This small molecule binds to this protein.
Small molecule (SMILES): N#Cc1cnn2c(NC3CC3)cc(-c3sccc3-c3ccc(=O)[nH]c3)nc12

Binding-site contacts:
Ligand atom C18 contacts residue LEU45 of chain 1.A at 3.9 Å (hydrophobic).
Ligand atom C12 contacts residue VAL66 of chain 1.A at 3.8 Å (hydrophobic).
Ligand atom C8 contacts residue VAL53 of chain 1.A at 3.9 Å (hydrophobic).
Ligand atom C17 contacts residue HIS115 of chain 1.A at 3.7 Å.
Ligand atom C14 contacts residue VAL66 of chain 1.A at 3.9 Å (hydrophobic).
Ligand atom C2 contacts residue ASP175 of chain 1.A at 3.7 Å.
Ligand atom C2 contacts residue LYS68 of chain 1.A at 3.7 Å.
Ligand atom C14 contacts residue VAL116 of chain 1.A at 3.6 Å (hydrophobic).
Ligand atom N contacts residue ASP175 of chain 1.A at 3.0 Å (salt-bridge).
Ligand atom N1 contacts residue MET163 of chain 1.A at 3.8 Å.
Ligand atom C10 contacts residue MET163 of chain 1.A at 3.9 Å (hydrophobic).
Ligand atom C14 contacts residue ILE95 of chain 1.A at 3.8 Å (hydrophobic).
Ligand atom N2 contacts residue ILE174 of chain 1.A at 3.7 Å.
Ligand atom N4 contacts residue ILE174 of chain 1.A at 3.8 Å.
Ligand atom C11 contacts residue VAL116 of chain 1.A at 3.9 Å (hydrophobic).
Ligand atom S contacts residue LEU45 of chain 1.A at 3.9 Å.
Ligand atom C17 contacts residue VAL116 of chain 1.A at 3.4 Å (hydrophobic).
Ligand atom C contacts residue VAL53 of chain 1.A at 3.6 Å (hydrophobic).
Ligand atom C15 contacts residue ILE95 of chain 1.A at 3.9 Å (hydrophobic).
Ligand atom C15 contacts residue ILE174 of chain 1.A at 3.8 Å (hydrophobic).
Ligand atom N4 contacts residue ILE95 of chain 1.A at 3.6 Å.
Ligand atom C11 contacts residue MET163 of chain 1.A at 3.6 Å (hydrophobic).
Ligand atom C3 contacts residue ILE174 of chain 1.A at 3.7 Å (hydrophobic).
Ligand atom C16 contacts residue VAL116 of chain 1.A at 3.5 Å (hydrophobic).
Ligand atom N3 contacts residue VAL66 of chain 1.A at 3.7 Å.
Ligand atom C14 contacts residue GLU114 of chain 1.A at 3.2 Å.
Ligand atom N4 contacts residue PHE113 of chain 1.A at 3.5 Å.
Ligand atom C17 contacts residue ASN118 of chain 1.A at 3.6 Å.
Ligand atom N2 contacts residue VAL66 of chain 1.A at 3.7 Å.
Ligand atom C16 contacts residue ASN118 of chain 1.A at 3.8 Å.
Ligand atom N5 contacts residue VAL116 of chain 1.A at 2.8 Å (h-bond).
Ligand atom C6 contacts residue VAL53 of chain 1.A at 3.7 Å (hydrophobic).
Ligand atom N contacts residue ILE174 of chain 1.A at 3.7 Å.
Ligand atom N3 contacts residue VAL116 of chain 1.A at 3.1 Å (h-bond).
Ligand atom O contacts residue LYS68 of chain 1.A at 2.8 Å (salt-bridge).
Ligand atom C4 contacts residue ILE174 of chain 1.A at 3.9 Å (hydrophobic).
Ligand atom C4 contacts residue VAL53 of chain 1.A at 3.8 Å (hydrophobic).
Ligand atom N1 contacts residue VAL66 of chain 1.A at 3.6 Å.
Ligand atom C5 contacts residue VAL53 of chain 1.A at 3.7 Å (hydrophobic).
Ligand atom O contacts residue ASP175 of chain 1.A at 3.3 Å.

Sequence of chain 1.A:
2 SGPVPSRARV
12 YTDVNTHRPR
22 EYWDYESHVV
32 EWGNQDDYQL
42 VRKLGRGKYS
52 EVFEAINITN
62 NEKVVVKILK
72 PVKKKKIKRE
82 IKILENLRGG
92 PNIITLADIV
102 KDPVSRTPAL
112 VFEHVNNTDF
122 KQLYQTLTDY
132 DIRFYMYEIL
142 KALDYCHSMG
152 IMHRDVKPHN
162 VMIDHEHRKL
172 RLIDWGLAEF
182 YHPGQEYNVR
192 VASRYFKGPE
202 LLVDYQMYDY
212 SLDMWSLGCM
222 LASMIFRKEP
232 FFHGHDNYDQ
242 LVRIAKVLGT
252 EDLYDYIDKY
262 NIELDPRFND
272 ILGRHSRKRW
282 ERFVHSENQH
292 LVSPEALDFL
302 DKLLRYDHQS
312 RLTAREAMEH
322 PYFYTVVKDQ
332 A